A small-molecule ligand and the protein it binds are described below.
Small molecule (SMILES): Cc1cn([C@H]2C[C@H](O[P](=O)(O)OC[C@H]3O[C@@H](n4cnc5c(=O)nc(N)[nH]c54)C[C@@H]3O)[C@@H](CO[P](=O)(O)O[C@H]3C[C@H](n4cnc5c(N)ncnc54)O[C@@H]3CO[P](=O)(O)O[C@H]3C[C@H](n4cnc5c(=O)nc(N)[nH]c54)O[C@@H]3CO[P](=O)(O)O[C@H]3C[C@H](n4cnc5c(N)ncnc54)O[C@@H]3CO[P](=O)(O)O[C@H]3C[C@H](n4ccc(N)nc4=O)O[C@@H]3COP(=O)(O)O)O2)c(=O)[nH]c1=O

Sequence of chain 1.C:
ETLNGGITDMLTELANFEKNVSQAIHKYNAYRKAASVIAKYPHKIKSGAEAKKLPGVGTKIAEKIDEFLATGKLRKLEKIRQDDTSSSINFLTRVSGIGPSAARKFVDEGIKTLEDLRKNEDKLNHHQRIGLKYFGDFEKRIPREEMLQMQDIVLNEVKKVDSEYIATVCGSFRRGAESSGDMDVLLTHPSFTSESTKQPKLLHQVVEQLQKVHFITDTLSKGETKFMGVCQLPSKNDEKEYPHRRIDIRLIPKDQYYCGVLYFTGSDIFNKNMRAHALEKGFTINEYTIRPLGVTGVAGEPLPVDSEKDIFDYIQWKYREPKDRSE

Binding-site contacts:
Ligand atom N3 contacts residue DA2 of chain 1.A at 2.3 Å (h-bond).
Ligand atom O5' contacts residue GLY107 of chain 1.C at 3.3 Å.
Ligand atom C4 contacts residue DA2 of chain 1.A at 2.9 Å.
Ligand atom OP2 contacts residue SER109 of chain 1.C at 2.9 Å.
Ligand atom C5' contacts residue GLY107 of chain 1.C at 3.4 Å.
Ligand atom OP1 contacts residue ILE106 of chain 1.C at 3.3 Å (h-bond).
Ligand atom N2 contacts residue DC1 of chain 1.A at 2.4 Å (h-bond).
Ligand atom O4 contacts residue DA2 of chain 1.A at 2.6 Å (h-bond).
Ligand atom N6 contacts residue DT3 of chain 1.A at 2.9 Å (h-bond).
Ligand atom N2 contacts residue DT5 of chain 1.A at 3.3 Å (h-bond).
Ligand atom N4 contacts residue DT5 of chain 1.A at 3.2 Å (h-bond).
Ligand atom C2 contacts residue DC1 of chain 1.A at 3.2 Å.
Ligand atom N1 contacts residue DC4 of chain 1.A at 2.7 Å (h-bond).
Ligand atom N4 contacts residue DG6 of chain 1.A at 2.9 Å (h-bond).
Ligand atom N2 contacts residue LYS234 of chain 1.C at 3.0 Å (salt-bridge).
Ligand atom C2 contacts residue DA2 of chain 1.A at 3.4 Å.
Ligand atom O2 contacts residue DA2 of chain 1.A at 3.1 Å.
Ligand atom O6 contacts residue DC4 of chain 1.A at 2.8 Å (h-bond).
Ligand atom O4 contacts residue DC1 of chain 1.A at 3.2 Å (h-bond).
Ligand atom P contacts residue NA1 of chain 1.D at 3.4 Å.
Ligand atom N2 contacts residue DC4 of chain 1.A at 2.5 Å (h-bond).
Ligand atom N1 contacts residue DT5 of chain 1.A at 3.0 Å (h-bond).
Ligand atom OP1 contacts residue ALA110 of chain 1.C at 3.0 Å (h-bond).
Ligand atom C4 contacts residue DG6 of chain 1.A at 3.4 Å.
Ligand atom N3 contacts residue DG6 of chain 1.A at 2.7 Å (h-bond).
Ligand atom N6 contacts residue DA2 of chain 1.A at 2.9 Å (h-bond).
Ligand atom C2 contacts residue DT3 of chain 1.A at 3.1 Å.
Ligand atom C6 contacts residue DC1 of chain 1.A at 3.3 Å.
Ligand atom OP1 contacts residue NA1 of chain 1.D at 2.3 Å (h-bond).
Ligand atom OP2 contacts residue PRO108 of chain 1.C at 3.4 Å (h-bond).
Ligand atom OP1 contacts residue GLY107 of chain 1.C at 2.9 Å (h-bond).
Ligand atom C2 contacts residue DG6 of chain 1.A at 3.1 Å.
Ligand atom N1 contacts residue DT3 of chain 1.A at 2.5 Å (h-bond).
Ligand atom N6 contacts residue DT5 of chain 1.A at 2.8 Å (h-bond).
Ligand atom OP1 contacts residue GLY105 of chain 1.C at 2.6 Å (h-bond).
Ligand atom O6 contacts residue DC1 of chain 1.A at 2.7 Å (h-bond).
Ligand atom C2 contacts residue DG6 of chain 1.A at 3.3 Å.
Ligand atom N1 contacts residue DC1 of chain 1.A at 2.5 Å (h-bond).
Ligand atom OP2 contacts residue NA1 of chain 1.E at 3.2 Å (h-bond).
Ligand atom O2 contacts residue DG6 of chain 1.A at 2.6 Å (h-bond).